Binding-site contacts:
Ligand atom O3P contacts residue ARG275 of chain 1.B at 3.1 Å (salt-bridge).
Ligand atom C2 contacts residue GLY209 of chain 1.B at 3.5 Å.
Ligand atom O6 contacts residue GLY300 of chain 1.B at 3.4 Å.
Ligand atom N1 contacts residue GLY302 of chain 1.B at 3.7 Å.
Ligand atom O6 contacts residue GLU301 of chain 1.B at 3.4 Å (salt-bridge).
Ligand atom O3' contacts residue ALA58 of chain 1.B at 3.2 Å.
Ligand atom C5' contacts residue GLY274 of chain 1.B at 3.7 Å.
Ligand atom C3' contacts residue ASP251 of chain 1.B at 3.5 Å.
Ligand atom O3' contacts residue ASP251 of chain 1.B at 2.9 Å (salt-bridge).
Ligand atom O2' contacts residue GLY208 of chain 1.B at 3.3 Å (h-bond).
Ligand atom O3P contacts residue GLY274 of chain 1.B at 2.5 Å (h-bond).
Ligand atom N7 contacts residue GLY300 of chain 1.B at 3.9 Å.
Ligand atom N7 contacts residue ILE213 of chain 1.B at 3.3 Å.
Ligand atom C3' contacts residue MET60 of chain 1.B at 3.9 Å (hydrophobic).
Ligand atom O1P contacts residue ARG275 of chain 1.B at 2.9 Å (salt-bridge).
Ligand atom C8 contacts residue ILE213 of chain 1.B at 3.8 Å (hydrophobic).
Ligand atom O2' contacts residue ASN184 of chain 1.B at 3.8 Å.
Ligand atom O2' contacts residue ASP251 of chain 1.B at 2.4 Å (salt-bridge).
Ligand atom O6 contacts residue GLY302 of chain 1.B at 3.1 Å (h-bond).
Ligand atom O3P contacts residue LEU273 of chain 1.B at 3.5 Å.
Ligand atom N3 contacts residue GLY207 of chain 1.B at 3.8 Å.
Ligand atom C6 contacts residue ILE211 of chain 1.B at 3.5 Å (hydrophobic).
Ligand atom O1P contacts residue GLY252 of chain 1.B at 3.6 Å.
Ligand atom C6 contacts residue GLY302 of chain 1.B at 3.7 Å.
Ligand atom C2' contacts residue ASP251 of chain 1.B at 3.6 Å.
Ligand atom O2P contacts residue ARG275 of chain 1.B at 2.8 Å (salt-bridge).
Ligand atom O1P contacts residue GLY253 of chain 1.B at 3.1 Å (h-bond).
Ligand atom C2 contacts residue ILE211 of chain 1.B at 3.0 Å (hydrophobic).
Ligand atom C2 contacts residue GLY208 of chain 1.B at 3.6 Å.
Ligand atom N3 contacts residue ILE213 of chain 1.B at 3.8 Å.
Ligand atom C4' contacts residue ASP251 of chain 1.B at 3.4 Å.
Ligand atom O3' contacts residue MET272 of chain 1.B at 3.2 Å.
Ligand atom P contacts residue GLY274 of chain 1.B at 3.7 Å.
Ligand atom C5 contacts residue ILE213 of chain 1.B at 3.5 Å (hydrophobic).
Ligand atom C2' contacts residue GLY208 of chain 1.B at 3.8 Å.
Ligand atom P contacts residue ARG275 of chain 1.B at 3.6 Å.
Ligand atom O5' contacts residue GLY252 of chain 1.B at 3.1 Å.
Ligand atom O2P contacts residue TYR298 of chain 1.B at 3.4 Å (h-bond).
Ligand atom N3 contacts residue GLY208 of chain 1.B at 3.0 Å (h-bond).
Ligand atom N1 contacts residue ILE211 of chain 1.B at 2.4 Å (h-bond).

The protein below binds the small molecule below.
Small molecule (SMILES): O=c1[nH]cnc2c1ncn2[C@@H]1O[C@H](COP(=O)(O)O)[C@@H](O)[C@H]1O

Sequence of chain 1.B:
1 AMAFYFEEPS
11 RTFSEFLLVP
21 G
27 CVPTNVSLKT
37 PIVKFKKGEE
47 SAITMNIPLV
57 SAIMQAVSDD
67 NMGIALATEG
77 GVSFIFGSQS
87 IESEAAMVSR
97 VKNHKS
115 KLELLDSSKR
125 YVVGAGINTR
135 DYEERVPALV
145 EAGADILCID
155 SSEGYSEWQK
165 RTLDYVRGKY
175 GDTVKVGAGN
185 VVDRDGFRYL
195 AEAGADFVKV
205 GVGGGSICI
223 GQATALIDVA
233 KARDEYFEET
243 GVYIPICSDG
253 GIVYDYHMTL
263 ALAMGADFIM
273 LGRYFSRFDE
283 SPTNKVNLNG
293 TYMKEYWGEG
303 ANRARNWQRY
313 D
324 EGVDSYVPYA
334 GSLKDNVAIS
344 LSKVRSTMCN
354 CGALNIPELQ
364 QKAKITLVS